Binding-site contacts:
Ligand atom C1 contacts residue TYR192 of chain 1.B at 3.5 Å (hydrophobic).
Ligand atom C8 contacts residue TRP143 of chain 1.B at 3.5 Å (hydrophobic).
Ligand atom C9 contacts residue TYR89 of chain 1.B at 3.8 Å (hydrophobic).
Ligand atom C19 contacts residue TRP143 of chain 1.B at 2.9 Å (hydrophobic).
Ligand atom C6 contacts residue ARG55 of chain 1.C at 3.7 Å.
Ligand atom C13 contacts residue ARG55 of chain 1.C at 3.7 Å.
Ligand atom C1 contacts residue TYR185 of chain 1.B at 3.8 Å (hydrophobic).
Ligand atom C9 contacts residue TRP143 of chain 1.B at 3.8 Å (hydrophobic).
Ligand atom CL2 contacts residue SER186 of chain 1.B at 3.3 Å.
Ligand atom C16 contacts residue TYR192 of chain 1.B at 3.5 Å (hydrophobic).
Ligand atom C8 contacts residue TRP53 of chain 1.C at 3.6 Å (hydrophobic).
Ligand atom C8 contacts residue TYR185 of chain 1.B at 3.2 Å (hydrophobic).
Ligand atom N3 contacts residue THR144 of chain 1.B at 3.7 Å.
Ligand atom C17 contacts residue TRP143 of chain 1.B at 3.5 Å (hydrophobic).
Ligand atom C11 contacts residue ARG55 of chain 1.C at 3.6 Å.
Ligand atom C7 contacts residue TRP53 of chain 1.C at 3.5 Å (hydrophobic).
Ligand atom C15 contacts residue ARG55 of chain 1.C at 3.1 Å.
Ligand atom C14 contacts residue CYS187 of chain 1.B at 3.7 Å (hydrophobic).
Ligand atom C12 contacts residue ARG55 of chain 1.C at 3.7 Å.
Ligand atom O1 contacts residue TRP53 of chain 1.C at 3.7 Å.
Ligand atom CL3 contacts residue TYR113 of chain 1.C at 3.5 Å.
Ligand atom C7 contacts residue TYR185 of chain 1.B at 3.7 Å (hydrophobic).
Ligand atom CL3 contacts residue LEU112 of chain 1.C at 2.6 Å.
Ligand atom CL1 contacts residue LEU112 of chain 1.C at 3.1 Å.
Ligand atom CL1 contacts residue ARG55 of chain 1.C at 3.8 Å.
Ligand atom CL3 contacts residue VAL114 of chain 1.C at 3.7 Å.
Ligand atom C15 contacts residue TYR185 of chain 1.B at 3.8 Å (hydrophobic).
Ligand atom C3 contacts residue TYR185 of chain 1.B at 3.4 Å (hydrophobic).
Ligand atom O1 contacts residue ARG55 of chain 1.C at 2.8 Å (salt-bridge).
Ligand atom CL2 contacts residue CYS187 of chain 1.B at 3.6 Å.
Ligand atom C2 contacts residue TYR185 of chain 1.B at 3.4 Å (hydrophobic).
Ligand atom C16 contacts residue TRP143 of chain 1.B at 3.5 Å (hydrophobic).
Ligand atom C14 contacts residue ARG55 of chain 1.C at 3.2 Å.
Ligand atom C9 contacts residue TYR185 of chain 1.B at 3.0 Å (hydrophobic).
Ligand atom CL2 contacts residue ARG55 of chain 1.C at 3.4 Å.
Ligand atom N2 contacts residue TYR185 of chain 1.B at 3.8 Å.
Ligand atom C1 contacts residue TRP143 of chain 1.B at 3.2 Å (hydrophobic).
Ligand atom CL3 contacts residue ARG104 of chain 1.C at 3.5 Å.
Ligand atom C18 contacts residue VAL114 of chain 1.C at 3.7 Å (hydrophobic).
Ligand atom C10 contacts residue ARG55 of chain 1.C at 3.4 Å.

Sequence of chain 1.B:
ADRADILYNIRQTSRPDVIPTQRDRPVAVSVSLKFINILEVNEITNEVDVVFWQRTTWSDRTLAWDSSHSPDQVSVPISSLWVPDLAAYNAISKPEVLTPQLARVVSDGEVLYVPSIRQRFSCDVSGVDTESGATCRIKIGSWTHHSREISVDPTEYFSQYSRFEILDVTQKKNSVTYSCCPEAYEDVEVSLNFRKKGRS

This protein binds this small molecule.
Small molecule (SMILES): Cc1cccn2c(=O)c(-c3cc(Cl)cc(Cl)c3)c([O-])[n+](Cc3cnc(Cl)s3)c12

Sequence of chain 1.C:
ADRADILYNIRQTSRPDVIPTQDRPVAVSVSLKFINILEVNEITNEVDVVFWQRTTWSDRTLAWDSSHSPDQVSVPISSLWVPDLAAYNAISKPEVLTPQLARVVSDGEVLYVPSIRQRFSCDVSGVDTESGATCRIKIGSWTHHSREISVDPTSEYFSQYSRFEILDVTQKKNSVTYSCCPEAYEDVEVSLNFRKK